Sequence of chain 1.A:
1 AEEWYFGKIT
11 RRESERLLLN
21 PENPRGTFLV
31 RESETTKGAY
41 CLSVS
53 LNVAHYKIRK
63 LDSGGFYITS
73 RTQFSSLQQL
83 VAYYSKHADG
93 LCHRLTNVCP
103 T

A protein and the small-molecule ligand that binds it are described below.
Small molecule (SMILES): CC[C@H](C)[C@H](NC(=O)[C@@H]1CCCN1C(=O)[C@@H](NC(=O)[C@H](CCC(=O)O)NC(=O)[C@H](CCC(=O)O)NC(=O)[C@H](Cc1ccc(OP(=O)(O)O)cc1)NC(=O)[C@H](CCC(N)=O)NC(=O)[C@@H]1CCCN1)[C@@H](C)CC)C(=O)O

Binding-site contacts:
Ligand atom CG1 contacts residue GLY92 of chain 1.A at 3.7 Å.
Ligand atom C contacts residue HIS57 of chain 1.A at 3.6 Å.
Ligand atom CE2 contacts residue CYS41 of chain 1.A at 3.7 Å (hydrophobic).
Ligand atom O2P contacts residue ARG11 of chain 1.A at 2.6 Å (salt-bridge).
Ligand atom CG2 contacts residue ARG73 of chain 1.A at 3.5 Å.
Ligand atom CB contacts residue TYR58 of chain 1.A at 3.5 Å (hydrophobic).
Ligand atom O3P contacts residue GLU34 of chain 1.A at 3.0 Å (salt-bridge).
Ligand atom N contacts residue ARG11 of chain 1.A at 3.7 Å.
Ligand atom CE1 contacts residue THR35 of chain 1.A at 3.9 Å.
Ligand atom CG2 contacts residue GLY92 of chain 1.A at 3.7 Å.
Ligand atom P contacts residue ARG11 of chain 1.A at 3.9 Å.
Ligand atom CA contacts residue HIS57 of chain 1.A at 3.9 Å.
Ligand atom N contacts residue ARG11 of chain 1.A at 3.8 Å.
Ligand atom O contacts residue HIS57 of chain 1.A at 3.7 Å.
Ligand atom O contacts residue TYR58 of chain 1.A at 3.4 Å.
Ligand atom CB contacts residue HIS57 of chain 1.A at 3.2 Å.
Ligand atom CE2 contacts residue LYS59 of chain 1.A at 3.7 Å.
Ligand atom O3P contacts residue ARG31 of chain 1.A at 2.9 Å (salt-bridge).
Ligand atom CD2 contacts residue HIS57 of chain 1.A at 3.2 Å.
Ligand atom O3P contacts residue SER33 of chain 1.A at 3.6 Å.
Ligand atom P contacts residue THR35 of chain 1.A at 3.7 Å.
Ligand atom CD1 contacts residue LYS59 of chain 1.A at 3.8 Å.
Ligand atom CD1 contacts residue TYR86 of chain 1.A at 3.4 Å (hydrophobic).
Ligand atom CD contacts residue GLY92 of chain 1.A at 3.4 Å.
Ligand atom CD1 contacts residue ASP91 of chain 1.A at 3.9 Å.
Ligand atom CZ contacts residue LYS59 of chain 1.A at 3.8 Å.
Ligand atom O2P contacts residue ARG31 of chain 1.A at 3.1 Å (salt-bridge).
Ligand atom CG contacts residue HIS57 of chain 1.A at 3.6 Å.
Ligand atom O contacts residue ARG11 of chain 1.A at 2.7 Å (salt-bridge).
Ligand atom O contacts residue ARG73 of chain 1.A at 3.1 Å (salt-bridge).
Ligand atom CA contacts residue HIS57 of chain 1.A at 3.3 Å.
Ligand atom CE1 contacts residue LYS59 of chain 1.A at 3.5 Å.
Ligand atom O1P contacts residue THR35 of chain 1.A at 2.9 Å (h-bond).
Ligand atom CA contacts residue GLY92 of chain 1.A at 3.8 Å.
Ligand atom CD2 contacts residue LYS59 of chain 1.A at 3.8 Å.
Ligand atom OH contacts residue THR35 of chain 1.A at 3.4 Å (h-bond).
Ligand atom N contacts residue HIS57 of chain 1.A at 2.9 Å (h-bond).
Ligand atom CD1 contacts residue ILE70 of chain 1.A at 3.6 Å (hydrophobic).
Ligand atom C contacts residue ARG11 of chain 1.A at 3.8 Å.
Ligand atom OH contacts residue SER33 of chain 1.A at 3.2 Å (h-bond).